A small-molecule ligand and the protein it binds are described below.
Small molecule (SMILES): CC(=O)N[C@@H]1[C@@H](O)[C@H](O)[C@@H](CO)O[C@H]1O

Sequence of chain 3.C:
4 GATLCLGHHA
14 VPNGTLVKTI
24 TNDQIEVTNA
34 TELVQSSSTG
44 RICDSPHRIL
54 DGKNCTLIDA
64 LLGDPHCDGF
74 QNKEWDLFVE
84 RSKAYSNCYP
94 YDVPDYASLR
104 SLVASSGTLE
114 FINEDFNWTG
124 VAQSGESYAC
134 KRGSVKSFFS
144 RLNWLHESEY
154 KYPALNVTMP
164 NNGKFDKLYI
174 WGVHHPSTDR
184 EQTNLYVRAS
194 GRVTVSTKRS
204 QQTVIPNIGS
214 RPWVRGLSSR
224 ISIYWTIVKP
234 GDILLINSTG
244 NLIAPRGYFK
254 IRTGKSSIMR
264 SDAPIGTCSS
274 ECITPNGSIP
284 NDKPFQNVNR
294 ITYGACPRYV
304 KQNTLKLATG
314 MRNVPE

Binding-site contacts:
Ligand atom N2 contacts residue ASN120 of chain 3.C at 3.0 Å (h-bond).
Ligand atom O6 contacts residue THR122 of chain 3.C at 4.1 Å.
Ligand atom N2 contacts residue THR122 of chain 3.C at 4.3 Å.
Ligand atom C2 contacts residue ASN120 of chain 3.C at 2.5 Å.
Ligand atom C6 contacts residue THR122 of chain 3.C at 3.8 Å.
Ligand atom C4 contacts residue ASN120 of chain 3.C at 4.2 Å.
Ligand atom C5 contacts residue ASN120 of chain 3.C at 3.6 Å.
Ligand atom O5 contacts residue THR122 of chain 3.C at 3.5 Å (h-bond).
Ligand atom C1 contacts residue ASN120 of chain 3.C at 1.4 Å.
Ligand atom C7 contacts residue ASN120 of chain 3.C at 3.9 Å.
Ligand atom C3 contacts residue ASN120 of chain 3.C at 3.8 Å.
Ligand atom C2 contacts residue THR122 of chain 3.C at 4.4 Å.
Ligand atom C8 contacts residue ASN120 of chain 3.C at 4.1 Å.
Ligand atom C1 contacts residue THR122 of chain 3.C at 3.5 Å.
Ligand atom C5 contacts residue THR122 of chain 3.C at 3.3 Å.
Ligand atom O5 contacts residue ASN120 of chain 3.C at 2.3 Å (h-bond).